Binding-site contacts:
Ligand atom C21 contacts residue ILE77 of chain 1.C at 3.4 Å (hydrophobic).
Ligand atom C27 contacts residue ILE77 of chain 1.C at 4.0 Å (hydrophobic).
Ligand atom C26 contacts residue LEU112 of chain 1.C at 4.4 Å (hydrophobic).
Ligand atom C23 contacts residue ILE77 of chain 1.C at 3.5 Å (hydrophobic).
Ligand atom C24 contacts residue ILE77 of chain 1.C at 4.3 Å (hydrophobic).
Ligand atom C33 contacts residue ILE77 of chain 1.C at 3.6 Å (hydrophobic).
Ligand atom O5 contacts residue ALA116 of chain 1.C at 4.0 Å.
Ligand atom C28 contacts residue ILE77 of chain 1.C at 4.0 Å (hydrophobic).
Ligand atom C24 contacts residue LEU112 of chain 1.C at 4.4 Å (hydrophobic).
Ligand atom C20 contacts residue ILE77 of chain 1.C at 3.6 Å (hydrophobic).
Ligand atom BR contacts residue ASP181 of chain 1.C at 4.3 Å.
Ligand atom BR contacts residue HIC75 of chain 1.C at 3.5 Å.
Ligand atom C24 contacts residue PRO114 of chain 1.C at 3.5 Å (hydrophobic).
Ligand atom N3 contacts residue ASP181 of chain 1.C at 4.2 Å.
Ligand atom O5 contacts residue PRO114 of chain 1.C at 4.3 Å.
Ligand atom C22 contacts residue ILE77 of chain 1.C at 3.3 Å (hydrophobic).
Ligand atom C32 contacts residue PRO114 of chain 1.C at 4.3 Å (hydrophobic).
Ligand atom C26 contacts residue ARG179 of chain 1.C at 4.2 Å.
Ligand atom C23 contacts residue PRO114 of chain 1.C at 3.6 Å (hydrophobic).
Ligand atom N3 contacts residue ILE77 of chain 1.C at 4.4 Å.
Ligand atom BR contacts residue GLU74 of chain 1.C at 4.2 Å.
Ligand atom C34 contacts residue ILE77 of chain 1.C at 3.9 Å (hydrophobic).
Ligand atom C25 contacts residue PRO114 of chain 1.C at 4.2 Å (hydrophobic).
Ligand atom C33 contacts residue ILE78 of chain 1.C at 4.4 Å (hydrophobic).
Ligand atom C25 contacts residue LEU112 of chain 1.C at 3.7 Å (hydrophobic).
Ligand atom O5 contacts residue ASN117 of chain 1.C at 4.4 Å.
Ligand atom C32 contacts residue ILE77 of chain 1.C at 4.5 Å (hydrophobic).
Ligand atom C31 contacts residue PRO114 of chain 1.C at 4.4 Å (hydrophobic).

Sequence of chain 1.C:
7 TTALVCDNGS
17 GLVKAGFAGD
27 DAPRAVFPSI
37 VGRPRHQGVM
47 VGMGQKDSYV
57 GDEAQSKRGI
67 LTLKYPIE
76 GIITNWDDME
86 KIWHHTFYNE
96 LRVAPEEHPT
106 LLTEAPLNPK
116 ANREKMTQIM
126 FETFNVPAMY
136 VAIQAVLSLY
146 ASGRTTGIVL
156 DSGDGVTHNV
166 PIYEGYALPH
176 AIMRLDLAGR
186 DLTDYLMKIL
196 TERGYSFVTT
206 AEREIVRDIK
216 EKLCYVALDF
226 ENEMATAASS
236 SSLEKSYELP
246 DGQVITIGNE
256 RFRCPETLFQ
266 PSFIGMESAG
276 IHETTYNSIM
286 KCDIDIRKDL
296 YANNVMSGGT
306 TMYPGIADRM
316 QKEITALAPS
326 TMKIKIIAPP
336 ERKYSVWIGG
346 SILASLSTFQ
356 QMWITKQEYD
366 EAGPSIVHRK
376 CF

A protein and the small-molecule ligand that binds it are described below.
Small molecule (SMILES): C/C1=C\[C@H](C)C[C@H](C)OC(=O)C[C@H](c2ccc(O)cc2)NC(=O)[C@@H](Cc2c(Br)[nH]c3ccccc23)N(C)C(=O)[C@H](C)NC(=O)[C@@H](C)C1